Binding-site contacts:
Ligand atom OAH contacts residue ARG74 of chain 1.B at 3.4 Å (salt-bridge).
Ligand atom OAQ contacts residue HIS79 of chain 1.D at 3.5 Å (h-bond).
Ligand atom CBX contacts residue HIS79 of chain 1.D at 3.6 Å.
Ligand atom OAR contacts residue ARG74 of chain 1.B at 3.2 Å.
Ligand atom CBA contacts residue ASN101 of chain 1.B at 3.8 Å.
Ligand atom OAC contacts residue ASN101 of chain 1.B at 3.1 Å (h-bond).
Ligand atom CBD contacts residue PRO100 of chain 1.D at 3.7 Å (hydrophobic).
Ligand atom CCE contacts residue HIS79 of chain 1.B at 3.8 Å.
Ligand atom CBE contacts residue PRO100 of chain 1.B at 3.7 Å (hydrophobic).
Ligand atom OAO contacts residue ASN101 of chain 1.B at 3.4 Å (h-bond).
Ligand atom CBD contacts residue ARG74 of chain 1.B at 3.6 Å.
Ligand atom CCC contacts residue HIS79 of chain 1.B at 3.8 Å.
Ligand atom CBC contacts residue ARG74 of chain 1.D at 3.8 Å.
Ligand atom OAC contacts residue SER99 of chain 1.B at 3.3 Å.
Ligand atom CCH contacts residue ASN101 of chain 1.B at 3.6 Å.
Ligand atom CBZ contacts residue ASN101 of chain 1.B at 3.5 Å.
Ligand atom CBC contacts residue PRO100 of chain 1.B at 3.6 Å (hydrophobic).
Ligand atom OAB contacts residue SER99 of chain 1.D at 3.4 Å.
Ligand atom CBH contacts residue HIS79 of chain 1.B at 3.7 Å.
Ligand atom OAU contacts residue HIS79 of chain 1.D at 3.1 Å.
Ligand atom OAL contacts residue HIS79 of chain 1.B at 3.3 Å (h-bond).
Ligand atom NBM contacts residue CYS78 of chain 1.D at 3.2 Å (h-bond).
Ligand atom CBE contacts residue ARG74 of chain 1.D at 3.5 Å.
Ligand atom OAB contacts residue ASN101 of chain 1.D at 2.9 Å (h-bond).
Ligand atom CAY contacts residue CYS78 of chain 1.B at 3.7 Å (hydrophobic).
Ligand atom CAZ contacts residue ASN101 of chain 1.D at 3.5 Å.
Ligand atom CCD contacts residue HIS79 of chain 1.D at 3.7 Å.
Ligand atom OAB contacts residue PRO100 of chain 1.D at 3.4 Å (h-bond).
Ligand atom CBP contacts residue CYS78 of chain 1.D at 3.5 Å (hydrophobic).
Ligand atom NBL contacts residue CYS78 of chain 1.D at 2.8 Å (h-bond).
Ligand atom CBS contacts residue CYS78 of chain 1.D at 3.7 Å (hydrophobic).
Ligand atom OAC contacts residue PRO100 of chain 1.B at 3.3 Å (h-bond).
Ligand atom NBO contacts residue ASN101 of chain 1.B at 3.8 Å.
Ligand atom OAA contacts residue CYS78 of chain 1.B at 3.5 Å (h-bond).
Ligand atom CAX contacts residue CYS78 of chain 1.D at 3.5 Å (hydrophobic).
Ligand atom OAM contacts residue ASN101 of chain 1.D at 3.5 Å (h-bond).
Ligand atom CAW contacts residue CYS78 of chain 1.B at 3.6 Å (hydrophobic).
Ligand atom CBB contacts residue PRO100 of chain 1.D at 3.5 Å (hydrophobic).
Ligand atom CCG contacts residue HIS79 of chain 1.B at 3.7 Å.
Ligand atom CBI contacts residue HIS79 of chain 1.D at 3.5 Å.

Sequence of chain 1.B:
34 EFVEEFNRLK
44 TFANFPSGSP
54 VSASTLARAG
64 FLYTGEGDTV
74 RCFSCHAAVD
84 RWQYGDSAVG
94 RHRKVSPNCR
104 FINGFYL

This protein binds this small molecule.
Small molecule (SMILES): O=C(Nc1cccc(C(=O)Nc2ccc(S(=O)(=O)O)c3cc(S(=O)(=O)O)cc(S(=O)(=O)O)c23)c1)Nc1cccc(C(=O)Nc2ccc(S(=O)(=O)O)c3cc(S(=O)(=O)O)cc(S(=O)(=O)O)c23)c1

Sequence of chain 1.D:
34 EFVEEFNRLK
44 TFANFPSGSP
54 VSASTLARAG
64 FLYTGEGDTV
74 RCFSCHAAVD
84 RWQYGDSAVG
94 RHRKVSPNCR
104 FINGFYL